Binding-site contacts:
Ligand atom C2 contacts residue ASN593 of chain 3.A at 3.5 Å.
Ligand atom O5 contacts residue ARG472 of chain 3.A at 3.5 Å.
Ligand atom C1 contacts residue THR169 of chain 3.A at 4.0 Å.
Ligand atom O4 contacts residue VAL546 of chain 3.A at 2.6 Å (h-bond).
Ligand atom C4 contacts residue PHE474 of chain 3.A at 4.1 Å (hydrophobic).
Ligand atom O6 contacts residue LEU361 of chain 3.A at 4.1 Å.
Ligand atom O5 contacts residue PHE474 of chain 3.A at 3.8 Å.
Ligand atom C3 contacts residue ASN593 of chain 3.A at 3.8 Å.
Ligand atom F2 contacts residue FDA1 of chain 3.B at 3.0 Å.
Ligand atom C2 contacts residue GLN448 of chain 3.A at 3.5 Å.
Ligand atom C4 contacts residue VAL546 of chain 3.A at 3.5 Å (hydrophobic).
Ligand atom O5 contacts residue TYR456 of chain 3.A at 4.0 Å.
Ligand atom F2 contacts residue GLN448 of chain 3.A at 3.0 Å.
Ligand atom F2 contacts residue ASN593 of chain 3.A at 3.3 Å.
Ligand atom O6 contacts residue PHE454 of chain 3.A at 3.6 Å.
Ligand atom C6 contacts residue TYR456 of chain 3.A at 3.4 Å (hydrophobic).
Ligand atom C1 contacts residue ARG472 of chain 3.A at 3.9 Å.
Ligand atom C3 contacts residue FDA1 of chain 3.B at 3.3 Å.
Ligand atom O4 contacts residue FDA1 of chain 3.B at 3.5 Å.
Ligand atom C6 contacts residue VAL546 of chain 3.A at 3.9 Å (hydrophobic).
Ligand atom C1 contacts residue GLN448 of chain 3.A at 3.6 Å.
Ligand atom O1 contacts residue THR169 of chain 3.A at 2.8 Å (h-bond).
Ligand atom F2 contacts residue THR169 of chain 3.A at 3.2 Å.
Ligand atom O3 contacts residue ASN593 of chain 3.A at 3.0 Å (h-bond).
Ligand atom C1 contacts residue PHE474 of chain 3.A at 3.7 Å (hydrophobic).
Ligand atom O1 contacts residue ASP452 of chain 3.A at 2.5 Å (salt-bridge).
Ligand atom C2 contacts residue THR169 of chain 3.A at 4.0 Å.
Ligand atom O4 contacts residue HIS548 of chain 3.A at 3.5 Å (h-bond).
Ligand atom C3 contacts residue HIS548 of chain 3.A at 3.6 Å.
Ligand atom C2 contacts residue FDA1 of chain 3.B at 4.0 Å.
Ligand atom C2 contacts residue PHE474 of chain 3.A at 3.8 Å (hydrophobic).
Ligand atom C1 contacts residue ASP452 of chain 3.A at 3.3 Å.
Ligand atom F2 contacts residue ALA171 of chain 3.A at 4.0 Å.
Ligand atom C4 contacts residue FDA1 of chain 3.B at 4.1 Å.
Ligand atom O6 contacts residue TYR456 of chain 3.A at 2.8 Å (h-bond).
Ligand atom O3 contacts residue HIS548 of chain 3.A at 2.6 Å (h-bond).
Ligand atom C4 contacts residue HIS548 of chain 3.A at 3.6 Å.
Ligand atom O5 contacts residue ASP452 of chain 3.A at 3.9 Å.
Ligand atom C6 contacts residue LEU361 of chain 3.A at 3.8 Å (hydrophobic).
Ligand atom O3 contacts residue FDA1 of chain 3.B at 3.0 Å.

This protein binds this small molecule.
Small molecule (SMILES): OC[C@H]1O[C@H](O)[C@H](F)[C@@H](O)[C@@H]1O

Sequence of chain 3.A:
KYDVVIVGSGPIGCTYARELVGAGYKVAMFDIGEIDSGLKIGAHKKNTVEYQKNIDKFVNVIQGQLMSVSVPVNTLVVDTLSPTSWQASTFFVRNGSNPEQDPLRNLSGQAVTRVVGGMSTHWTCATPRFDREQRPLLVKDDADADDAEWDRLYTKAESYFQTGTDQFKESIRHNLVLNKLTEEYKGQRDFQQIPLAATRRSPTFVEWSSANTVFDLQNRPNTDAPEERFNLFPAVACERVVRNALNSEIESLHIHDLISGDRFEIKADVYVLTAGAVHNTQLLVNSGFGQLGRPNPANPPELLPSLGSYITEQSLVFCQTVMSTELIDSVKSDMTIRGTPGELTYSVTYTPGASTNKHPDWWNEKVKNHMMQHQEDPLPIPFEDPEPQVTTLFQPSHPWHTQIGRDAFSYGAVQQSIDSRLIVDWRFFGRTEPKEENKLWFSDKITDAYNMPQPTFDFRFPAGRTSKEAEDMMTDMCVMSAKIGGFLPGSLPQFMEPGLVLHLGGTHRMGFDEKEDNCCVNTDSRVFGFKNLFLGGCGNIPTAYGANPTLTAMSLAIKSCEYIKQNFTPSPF